A small-molecule ligand and the protein it binds are described below.
Small molecule (SMILES): CC(=O)N[C@H]1[C@H](O[C@H]2[C@H](O)[C@@H](NC(C)=O)CO[C@@H]2CO)O[C@H](CO)[C@@H](O)[C@@H]1O

Binding-site contacts:
Ligand atom O4 contacts residue THR156 of chain 14.F at 4.2 Å.
Ligand atom C2 contacts residue GLY150 of chain 14.F at 4.5 Å.
Ligand atom C6 contacts residue THR156 of chain 14.F at 1.8 Å.
Ligand atom C4 contacts residue THR156 of chain 14.F at 4.1 Å.
Ligand atom O4 contacts residue ASN154 of chain 14.F at 3.5 Å (h-bond).
Ligand atom N2 contacts residue MET151 of chain 14.F at 3.4 Å.
Ligand atom C2 contacts residue HIS148 of chain 14.F at 4.2 Å.
Ligand atom O7 contacts residue HIS148 of chain 14.F at 3.3 Å (h-bond).
Ligand atom O6 contacts residue ASN154 of chain 14.F at 2.4 Å (h-bond).
Ligand atom C8 contacts residue THR156 of chain 14.F at 2.9 Å.
Ligand atom N2 contacts residue ASN154 of chain 14.F at 4.3 Å.
Ligand atom C8 contacts residue GLY157 of chain 14.F at 4.5 Å.
Ligand atom C1 contacts residue GLY150 of chain 14.F at 3.8 Å.
Ligand atom C3 contacts residue ASN154 of chain 14.F at 3.5 Å.
Ligand atom O7 contacts residue THR156 of chain 14.F at 2.4 Å.
Ligand atom C1 contacts residue MET151 of chain 14.F at 3.6 Å (hydrophobic).
Ligand atom N2 contacts residue THR156 of chain 14.F at 4.3 Å.
Ligand atom C7 contacts residue MET151 of chain 14.F at 4.0 Å (hydrophobic).
Ligand atom C6 contacts residue ASP155 of chain 14.F at 4.3 Å.
Ligand atom O5 contacts residue ASN154 of chain 14.F at 2.4 Å (h-bond).
Ligand atom O6 contacts residue ASP155 of chain 14.F at 4.2 Å.
Ligand atom C7 contacts residue THR156 of chain 14.F at 3.4 Å.
Ligand atom C5 contacts residue ASN154 of chain 14.F at 2.1 Å.
Ligand atom O5 contacts residue THR156 of chain 14.F at 3.8 Å.
Ligand atom C2 contacts residue MET151 of chain 14.F at 4.1 Å (hydrophobic).
Ligand atom C8 contacts residue HIS148 of chain 14.F at 1.2 Å.
Ligand atom O6 contacts residue THR156 of chain 14.F at 1.2 Å (h-bond).
Ligand atom C6 contacts residue GLY157 of chain 14.F at 4.2 Å.
Ligand atom C7 contacts residue HIS148 of chain 14.F at 2.3 Å.
Ligand atom C1 contacts residue ASN154 of chain 14.F at 2.5 Å.
Ligand atom O5 contacts residue ARG164 of chain 14.F at 4.3 Å.
Ligand atom C8 contacts residue MET151 of chain 14.F at 4.1 Å (hydrophobic).
Ligand atom C6 contacts residue ASN154 of chain 14.F at 3.0 Å.
Ligand atom N2 contacts residue HIS148 of chain 14.F at 2.8 Å (h-bond).
Ligand atom N2 contacts residue GLY150 of chain 14.F at 4.1 Å.
Ligand atom C2 contacts residue ASN154 of chain 14.F at 3.5 Å.
Ligand atom C5 contacts residue THR156 of chain 14.F at 3.2 Å.
Ligand atom C4 contacts residue ASN154 of chain 14.F at 3.2 Å.

Sequence of chain 14.F:
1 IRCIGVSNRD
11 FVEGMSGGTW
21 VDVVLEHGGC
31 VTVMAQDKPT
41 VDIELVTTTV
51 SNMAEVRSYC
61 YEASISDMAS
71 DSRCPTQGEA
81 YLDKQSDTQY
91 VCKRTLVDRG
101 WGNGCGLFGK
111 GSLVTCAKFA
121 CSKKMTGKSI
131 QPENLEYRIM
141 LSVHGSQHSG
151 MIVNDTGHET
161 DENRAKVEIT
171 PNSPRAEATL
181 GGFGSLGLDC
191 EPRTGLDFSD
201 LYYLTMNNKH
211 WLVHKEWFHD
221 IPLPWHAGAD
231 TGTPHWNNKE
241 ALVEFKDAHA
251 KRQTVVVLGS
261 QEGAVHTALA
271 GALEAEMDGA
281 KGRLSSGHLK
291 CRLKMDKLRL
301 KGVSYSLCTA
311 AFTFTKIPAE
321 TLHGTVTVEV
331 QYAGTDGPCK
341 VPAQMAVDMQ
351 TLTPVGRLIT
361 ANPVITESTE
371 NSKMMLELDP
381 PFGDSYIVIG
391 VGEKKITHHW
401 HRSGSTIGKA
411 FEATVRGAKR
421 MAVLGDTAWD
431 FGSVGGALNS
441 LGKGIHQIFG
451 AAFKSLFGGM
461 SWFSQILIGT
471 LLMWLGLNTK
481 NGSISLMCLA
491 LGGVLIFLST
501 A